The protein below binds the small molecule below.
Small molecule (SMILES): COc1cc2ncc3c(c2cc1-c1cn(C)nc1C)n(-c1c(F)cncc1OC)c(=O)n3C

Sequence of chain 1.A:
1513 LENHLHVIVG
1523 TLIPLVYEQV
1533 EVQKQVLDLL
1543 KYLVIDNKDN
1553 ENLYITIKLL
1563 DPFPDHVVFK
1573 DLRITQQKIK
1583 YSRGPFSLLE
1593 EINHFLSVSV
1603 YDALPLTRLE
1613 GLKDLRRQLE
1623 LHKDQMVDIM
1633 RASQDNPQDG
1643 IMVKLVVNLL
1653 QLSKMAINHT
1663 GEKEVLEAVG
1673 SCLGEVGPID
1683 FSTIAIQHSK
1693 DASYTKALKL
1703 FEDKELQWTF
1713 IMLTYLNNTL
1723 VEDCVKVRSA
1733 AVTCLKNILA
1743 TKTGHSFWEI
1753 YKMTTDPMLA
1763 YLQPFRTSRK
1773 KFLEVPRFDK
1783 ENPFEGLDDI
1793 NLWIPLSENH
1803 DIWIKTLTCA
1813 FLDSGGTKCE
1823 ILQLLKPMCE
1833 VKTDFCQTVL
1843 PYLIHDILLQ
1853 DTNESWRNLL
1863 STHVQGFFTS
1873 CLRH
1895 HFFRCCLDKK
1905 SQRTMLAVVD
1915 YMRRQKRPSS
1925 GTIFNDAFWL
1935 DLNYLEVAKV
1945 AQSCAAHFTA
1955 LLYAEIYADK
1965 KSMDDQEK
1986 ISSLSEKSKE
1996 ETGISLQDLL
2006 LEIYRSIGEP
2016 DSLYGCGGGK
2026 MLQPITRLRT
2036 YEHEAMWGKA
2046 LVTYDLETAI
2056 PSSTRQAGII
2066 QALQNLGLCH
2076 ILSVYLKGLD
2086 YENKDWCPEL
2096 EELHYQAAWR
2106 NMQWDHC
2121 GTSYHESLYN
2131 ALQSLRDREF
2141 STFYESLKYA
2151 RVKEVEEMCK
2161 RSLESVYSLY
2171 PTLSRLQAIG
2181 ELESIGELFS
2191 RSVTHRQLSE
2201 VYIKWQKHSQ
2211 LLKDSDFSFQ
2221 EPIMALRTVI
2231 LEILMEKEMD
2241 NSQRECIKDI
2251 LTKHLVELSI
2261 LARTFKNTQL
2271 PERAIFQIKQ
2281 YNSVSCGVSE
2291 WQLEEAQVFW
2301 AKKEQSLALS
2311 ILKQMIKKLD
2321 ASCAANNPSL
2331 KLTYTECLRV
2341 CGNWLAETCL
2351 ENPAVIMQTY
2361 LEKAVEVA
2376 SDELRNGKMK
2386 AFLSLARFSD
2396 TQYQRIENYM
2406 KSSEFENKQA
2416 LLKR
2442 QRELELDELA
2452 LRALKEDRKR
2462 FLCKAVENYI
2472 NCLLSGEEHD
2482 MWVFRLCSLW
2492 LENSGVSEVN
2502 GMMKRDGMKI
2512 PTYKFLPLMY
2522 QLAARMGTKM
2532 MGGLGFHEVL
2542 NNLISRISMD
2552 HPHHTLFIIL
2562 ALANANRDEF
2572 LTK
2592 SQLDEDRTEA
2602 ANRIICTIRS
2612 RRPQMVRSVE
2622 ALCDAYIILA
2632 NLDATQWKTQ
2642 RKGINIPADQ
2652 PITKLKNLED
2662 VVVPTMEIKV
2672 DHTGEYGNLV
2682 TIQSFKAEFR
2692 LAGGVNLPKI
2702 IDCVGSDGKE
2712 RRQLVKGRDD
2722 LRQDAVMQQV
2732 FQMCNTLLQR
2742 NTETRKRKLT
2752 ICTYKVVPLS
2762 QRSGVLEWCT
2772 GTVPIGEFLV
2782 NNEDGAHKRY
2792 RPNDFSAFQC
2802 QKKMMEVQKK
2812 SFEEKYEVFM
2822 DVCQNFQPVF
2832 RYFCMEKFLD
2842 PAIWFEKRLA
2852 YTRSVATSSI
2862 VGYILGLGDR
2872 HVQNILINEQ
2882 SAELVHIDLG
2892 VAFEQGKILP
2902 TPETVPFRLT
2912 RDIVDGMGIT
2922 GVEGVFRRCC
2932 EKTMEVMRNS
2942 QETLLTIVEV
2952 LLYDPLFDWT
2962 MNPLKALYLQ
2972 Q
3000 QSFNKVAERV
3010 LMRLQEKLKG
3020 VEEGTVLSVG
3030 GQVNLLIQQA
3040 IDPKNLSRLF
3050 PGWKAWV

Binding-site contacts:
Ligand atom F3 contacts residue LEU2877 of chain 1.A at 3.0 Å.
Ligand atom C1 contacts residue GLY2694 of chain 1.A at 3.5 Å.
Ligand atom C22 contacts residue LEU2715 of chain 1.A at 3.7 Å (hydrophobic).
Ligand atom C18 contacts residue ASP2725 of chain 1.A at 3.5 Å.
Ligand atom C1 contacts residue TRP2769 of chain 1.A at 3.7 Å (hydrophobic).
Ligand atom C28 contacts residue LEU2877 of chain 1.A at 3.6 Å (hydrophobic).
Ligand atom F3 contacts residue ILE2888 of chain 1.A at 3.5 Å.
Ligand atom C31 contacts residue TRP2769 of chain 1.A at 3.2 Å (hydrophobic).
Ligand atom C18 contacts residue LYS2717 of chain 1.A at 3.2 Å.
Ligand atom N33 contacts residue THR2773 of chain 1.A at 3.8 Å.
Ligand atom F3 contacts residue PRO2775 of chain 1.A at 3.5 Å.
Ligand atom C25 contacts residue LEU2715 of chain 1.A at 3.6 Å (hydrophobic).
Ligand atom N21 contacts residue LYS2717 of chain 1.A at 2.8 Å (salt-bridge).
Ligand atom C24 contacts residue ILE2888 of chain 1.A at 3.7 Å (hydrophobic).
Ligand atom C32 contacts residue CYS2770 of chain 1.A at 3.4 Å (hydrophobic).
Ligand atom C11 contacts residue THR2773 of chain 1.A at 3.1 Å.
Ligand atom F3 contacts residue GLN2874 of chain 1.A at 3.4 Å.
Ligand atom C13 contacts residue TRP2769 of chain 1.A at 3.7 Å (hydrophobic).
Ligand atom C32 contacts residue THR2773 of chain 1.A at 3.2 Å.
Ligand atom C30 contacts residue TRP2769 of chain 1.A at 3.5 Å (hydrophobic).
Ligand atom C19 contacts residue LEU2767 of chain 1.A at 3.6 Å (hydrophobic).
Ligand atom C32 contacts residue LEU2877 of chain 1.A at 3.7 Å (hydrophobic).
Ligand atom O10 contacts residue PRO2775 of chain 1.A at 3.3 Å.
Ligand atom N33 contacts residue LEU2877 of chain 1.A at 3.6 Å.
Ligand atom O2 contacts residue TRP2769 of chain 1.A at 3.3 Å.
Ligand atom C15 contacts residue TYR2755 of chain 1.A at 3.4 Å (hydrophobic).
Ligand atom N33 contacts residue CYS2770 of chain 1.A at 3.3 Å (h-bond).
Ligand atom C17 contacts residue LEU2715 of chain 1.A at 3.6 Å (hydrophobic).
Ligand atom C11 contacts residue TRP2769 of chain 1.A at 3.7 Å (hydrophobic).
Ligand atom C15 contacts residue GLU2768 of chain 1.A at 3.0 Å.
Ligand atom C32 contacts residue TRP2769 of chain 1.A at 3.6 Å (hydrophobic).
Ligand atom C15 contacts residue LEU2767 of chain 1.A at 3.5 Å (hydrophobic).
Ligand atom N12 contacts residue TRP2769 of chain 1.A at 3.3 Å.
Ligand atom N14 contacts residue TRP2769 of chain 1.A at 3.8 Å.
Ligand atom O16 contacts residue LEU2767 of chain 1.A at 3.1 Å.
Ligand atom C29 contacts residue TRP2769 of chain 1.A at 3.6 Å (hydrophobic).
Ligand atom O2 contacts residue ALA2693 of chain 1.A at 3.6 Å.
Ligand atom C1 contacts residue ALA2693 of chain 1.A at 3.4 Å (hydrophobic).
Ligand atom N20 contacts residue LYS2717 of chain 1.A at 3.4 Å (salt-bridge).
Ligand atom C23 contacts residue LEU2715 of chain 1.A at 3.7 Å (hydrophobic).